Binding-site contacts:
Ligand atom C15 contacts residue ILE57 of chain 1.A at 3.5 Å (hydrophobic).
Ligand atom C1 contacts residue NDP1 of chain 1.C at 3.7 Å.
Ligand atom C8 contacts residue PHE102 of chain 1.A at 3.8 Å (hydrophobic).
Ligand atom C6 contacts residue NDP1 of chain 1.C at 3.0 Å.
Ligand atom N2 contacts residue ALA14 of chain 1.A at 3.8 Å.
Ligand atom O19 contacts residue LEU27 of chain 1.A at 3.8 Å.
Ligand atom O19 contacts residue ILE57 of chain 1.A at 3.8 Å.
Ligand atom C3 contacts residue GLU34 of chain 1.A at 3.6 Å.
Ligand atom C21 contacts residue LEU27 of chain 1.A at 3.5 Å (hydrophobic).
Ligand atom N4 contacts residue VAL13 of chain 1.A at 3.2 Å.
Ligand atom C9 contacts residue NDP1 of chain 1.C at 3.1 Å.
Ligand atom C8 contacts residue NDP1 of chain 1.C at 3.3 Å.
Ligand atom N4 contacts residue ALA14 of chain 1.A at 3.3 Å (h-bond).
Ligand atom N2 contacts residue GLU34 of chain 1.A at 3.1 Å (salt-bridge).
Ligand atom O13 contacts residue LEU35 of chain 1.A at 3.8 Å.
Ligand atom N5 contacts residue NDP1 of chain 1.C at 3.2 Å (h-bond).
Ligand atom C18 contacts residue LEU27 of chain 1.A at 3.8 Å (hydrophobic).
Ligand atom N5 contacts residue ALA14 of chain 1.A at 3.6 Å (h-bond).
Ligand atom N7 contacts residue PHE102 of chain 1.A at 2.9 Å (h-bond).
Ligand atom C11 contacts residue PHE102 of chain 1.A at 3.5 Å (hydrophobic).
Ligand atom C3 contacts residue NDP1 of chain 1.C at 3.6 Å.
Ligand atom N5 contacts residue MET12 of chain 1.A at 3.5 Å.
Ligand atom C14 contacts residue LEU35 of chain 1.A at 3.8 Å (hydrophobic).
Ligand atom N2 contacts residue VAL38 of chain 1.A at 3.8 Å.
Ligand atom N4 contacts residue GLU34 of chain 1.A at 2.6 Å (salt-bridge).
Ligand atom C18 contacts residue ILE57 of chain 1.A at 3.6 Å (hydrophobic).
Ligand atom N4 contacts residue MET12 of chain 1.A at 3.9 Å.
Ligand atom N2 contacts residue NDP1 of chain 1.C at 3.8 Å.
Ligand atom C3 contacts residue VAL13 of chain 1.A at 3.6 Å (hydrophobic).
Ligand atom N7 contacts residue MET12 of chain 1.A at 2.9 Å (h-bond).
Ligand atom N4 contacts residue VAL38 of chain 1.A at 3.4 Å.
Ligand atom C10 contacts residue PHE102 of chain 1.A at 3.6 Å (hydrophobic).
Ligand atom N5 contacts residue VAL13 of chain 1.A at 3.2 Å.
Ligand atom C3 contacts residue ALA14 of chain 1.A at 3.4 Å (hydrophobic).
Ligand atom N7 contacts residue NDP1 of chain 1.C at 3.4 Å.
Ligand atom C21 contacts residue ASN53 of chain 1.A at 3.9 Å.
Ligand atom C9 contacts residue PHE102 of chain 1.A at 3.5 Å (hydrophobic).
Ligand atom C3 contacts residue VAL38 of chain 1.A at 3.6 Å (hydrophobic).
Ligand atom C6 contacts residue MET12 of chain 1.A at 3.6 Å (hydrophobic).
Ligand atom O16 contacts residue ILE57 of chain 1.A at 3.6 Å.

Sequence of chain 1.A:
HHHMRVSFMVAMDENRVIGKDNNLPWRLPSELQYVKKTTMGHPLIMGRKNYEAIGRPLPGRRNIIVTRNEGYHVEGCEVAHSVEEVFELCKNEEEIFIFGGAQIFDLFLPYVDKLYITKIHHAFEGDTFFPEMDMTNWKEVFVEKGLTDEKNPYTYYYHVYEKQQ

A protein and the small-molecule ligand that binds it are described below.
Small molecule (SMILES): COc1cc(Cc2cnc(N)nc2N)cc(OC)c1OC